This small molecule binds to this protein.
Small molecule (SMILES): Cc1cc2cc(n1)-c1cnn(C)c1OCCC[C@@H](C)CN1/C(=N/C2=O)Nc2ccc(CN3CCN(C)CC3)cc21

Binding-site contacts:
Ligand atom C03 contacts residue LEU153 of chain 1.C at 3.7 Å (hydrophobic).
Ligand atom C21 contacts residue GLN100 of chain 1.C at 3.3 Å.
Ligand atom C39 contacts residue GLY105 of chain 1.C at 3.5 Å.
Ligand atom C21 contacts residue LEU153 of chain 1.C at 3.7 Å (hydrophobic).
Ligand atom N17 contacts residue LYS54 of chain 1.C at 2.9 Å (salt-bridge).
Ligand atom C20 contacts residue GLN100 of chain 1.C at 3.8 Å.
Ligand atom C13 contacts residue CYS106 of chain 1.C at 3.6 Å (hydrophobic).
Ligand atom C18 contacts residue THR163 of chain 1.C at 3.4 Å.
Ligand atom C21 contacts residue MET99 of chain 1.C at 3.4 Å (hydrophobic).
Ligand atom N19 contacts residue THR163 of chain 1.C at 3.2 Å (h-bond).
Ligand atom C09 contacts residue VAL35 of chain 1.C at 3.6 Å (hydrophobic).
Ligand atom C37 contacts residue PRO103 of chain 1.C at 3.8 Å (hydrophobic).
Ligand atom C06 contacts residue THR163 of chain 1.C at 3.6 Å.
Ligand atom C18 contacts residue LYS54 of chain 1.C at 3.4 Å.
Ligand atom C27 contacts residue LEU27 of chain 1.C at 3.6 Å (hydrophobic).
Ligand atom N15 contacts residue LYS54 of chain 1.C at 3.9 Å.
Ligand atom N19 contacts residue LEU153 of chain 1.C at 3.6 Å.
Ligand atom N23 contacts residue LEU153 of chain 1.C at 3.8 Å.
Ligand atom C20 contacts residue LEU153 of chain 1.C at 3.3 Å (hydrophobic).
Ligand atom C36 contacts residue LEU27 of chain 1.C at 3.7 Å (hydrophobic).
Ligand atom N40 contacts residue MET102 of chain 1.C at 2.8 Å (h-bond).
Ligand atom N25 contacts residue LEU27 of chain 1.C at 3.9 Å.
Ligand atom C05 contacts residue THR163 of chain 1.C at 3.8 Å.
Ligand atom C32 contacts residue LYS25 of chain 1.C at 3.5 Å.
Ligand atom C38 contacts residue MET102 of chain 1.C at 3.6 Å (hydrophobic).
Ligand atom C22 contacts residue ALA52 of chain 1.C at 3.8 Å (hydrophobic).
Ligand atom O01 contacts residue LEU101 of chain 1.C at 3.6 Å.
Ligand atom C38 contacts residue GLY105 of chain 1.C at 3.8 Å.
Ligand atom C22 contacts residue LEU153 of chain 1.C at 3.3 Å (hydrophobic).
Ligand atom O01 contacts residue MET102 of chain 1.C at 3.5 Å (h-bond).
Ligand atom O01 contacts residue ALA52 of chain 1.C at 3.8 Å.
Ligand atom N40 contacts residue GLY105 of chain 1.C at 3.6 Å.
Ligand atom N17 contacts residue ASP164 of chain 1.C at 3.6 Å.
Ligand atom C39 contacts residue MET102 of chain 1.C at 3.5 Å (hydrophobic).
Ligand atom C16 contacts residue ASN151 of chain 1.C at 3.6 Å.
Ligand atom C14 contacts residue LEU27 of chain 1.C at 3.6 Å (hydrophobic).
Ligand atom C38 contacts residue PRO103 of chain 1.C at 3.3 Å (hydrophobic).
Ligand atom C22 contacts residue GLN100 of chain 1.C at 3.3 Å.
Ligand atom C16 contacts residue ASP164 of chain 1.C at 3.5 Å.
Ligand atom N19 contacts residue MET99 of chain 1.C at 3.8 Å.

Sequence of chain 1.C:
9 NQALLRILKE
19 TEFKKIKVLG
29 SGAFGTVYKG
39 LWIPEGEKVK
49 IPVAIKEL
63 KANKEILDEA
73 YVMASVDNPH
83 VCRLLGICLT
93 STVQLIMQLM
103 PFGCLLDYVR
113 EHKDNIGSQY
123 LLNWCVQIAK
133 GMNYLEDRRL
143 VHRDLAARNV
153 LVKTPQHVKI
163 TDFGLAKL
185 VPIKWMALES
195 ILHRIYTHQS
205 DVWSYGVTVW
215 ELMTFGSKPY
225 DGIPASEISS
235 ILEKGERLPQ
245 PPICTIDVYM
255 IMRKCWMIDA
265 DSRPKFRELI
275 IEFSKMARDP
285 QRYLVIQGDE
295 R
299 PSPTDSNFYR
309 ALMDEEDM